Sequence of chain 1.D:
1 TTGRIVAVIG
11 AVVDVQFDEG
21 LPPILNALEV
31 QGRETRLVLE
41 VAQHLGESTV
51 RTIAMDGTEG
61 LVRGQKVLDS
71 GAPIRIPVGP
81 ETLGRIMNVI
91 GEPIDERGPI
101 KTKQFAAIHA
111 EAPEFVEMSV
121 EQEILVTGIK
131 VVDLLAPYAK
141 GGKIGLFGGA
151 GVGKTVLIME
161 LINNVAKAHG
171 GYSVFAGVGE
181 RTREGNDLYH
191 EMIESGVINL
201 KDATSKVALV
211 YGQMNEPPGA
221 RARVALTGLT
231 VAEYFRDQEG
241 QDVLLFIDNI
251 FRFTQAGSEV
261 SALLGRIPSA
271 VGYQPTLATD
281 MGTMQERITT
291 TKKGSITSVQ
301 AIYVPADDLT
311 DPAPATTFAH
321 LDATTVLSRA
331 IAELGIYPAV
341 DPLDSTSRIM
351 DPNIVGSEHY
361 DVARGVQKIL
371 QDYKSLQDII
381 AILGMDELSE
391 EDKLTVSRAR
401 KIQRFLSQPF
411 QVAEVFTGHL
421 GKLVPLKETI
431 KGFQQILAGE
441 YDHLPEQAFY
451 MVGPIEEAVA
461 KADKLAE

This small molecule binds to this protein.
Small molecule (SMILES): Nc1ncnc2c1ncn2[C@@H]1O[C@H](CO[P](=O)(O)O[P](=O)(O)NP(=O)(O)O)[C@@H](O)[C@H]1O

Sequence of chain 1.C:
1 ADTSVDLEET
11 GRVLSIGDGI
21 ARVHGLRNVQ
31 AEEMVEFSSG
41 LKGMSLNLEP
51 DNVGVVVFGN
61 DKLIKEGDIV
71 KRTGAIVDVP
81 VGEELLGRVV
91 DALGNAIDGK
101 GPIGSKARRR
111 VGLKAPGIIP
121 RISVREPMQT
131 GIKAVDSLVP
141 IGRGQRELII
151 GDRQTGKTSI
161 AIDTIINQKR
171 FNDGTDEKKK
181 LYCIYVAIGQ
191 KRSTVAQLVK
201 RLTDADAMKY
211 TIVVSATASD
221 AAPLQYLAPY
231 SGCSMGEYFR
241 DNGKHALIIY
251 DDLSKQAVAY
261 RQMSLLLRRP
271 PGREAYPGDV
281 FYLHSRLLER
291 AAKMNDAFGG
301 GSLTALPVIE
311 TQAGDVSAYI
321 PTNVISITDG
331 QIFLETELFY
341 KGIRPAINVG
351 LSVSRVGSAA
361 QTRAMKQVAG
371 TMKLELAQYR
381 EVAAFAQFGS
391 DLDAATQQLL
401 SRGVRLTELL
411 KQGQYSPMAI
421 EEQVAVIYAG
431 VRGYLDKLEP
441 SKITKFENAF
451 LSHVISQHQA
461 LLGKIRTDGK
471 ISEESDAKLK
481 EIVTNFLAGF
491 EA

Binding-site contacts:
Ligand atom C4 contacts residue TYR337 of chain 1.D at 3.3 Å (hydrophobic).
Ligand atom N3B contacts residue ARG355 of chain 1.C at 2.9 Å (salt-bridge).
Ligand atom O3A contacts residue GLY153 of chain 1.D at 2.8 Å (h-bond).
Ligand atom O3A contacts residue LYS154 of chain 1.D at 3.4 Å (salt-bridge).
Ligand atom O1A contacts residue VAL156 of chain 1.D at 2.6 Å (h-bond).
Ligand atom O1B contacts residue GLY149 of chain 1.D at 3.3 Å (h-bond).
Ligand atom O1G contacts residue ARG181 of chain 1.D at 3.0 Å (salt-bridge).
Ligand atom O3G contacts residue ALA150 of chain 1.D at 3.1 Å.
Ligand atom O2' contacts residue PHE416 of chain 1.D at 3.1 Å.
Ligand atom O1B contacts residue LYS154 of chain 1.D at 2.9 Å (salt-bridge).
Ligand atom O5' contacts residue VAL156 of chain 1.D at 3.5 Å.
Ligand atom O1B contacts residue GLY153 of chain 1.D at 3.5 Å (h-bond).
Ligand atom O5' contacts residue GLY153 of chain 1.D at 3.4 Å.
Ligand atom O3' contacts residue ARG355 of chain 1.C at 3.1 Å.
Ligand atom C5 contacts residue TYR337 of chain 1.D at 3.3 Å (hydrophobic).
Ligand atom PG contacts residue ARG355 of chain 1.C at 3.4 Å.
Ligand atom C5' contacts residue GLY151 of chain 1.D at 3.5 Å.
Ligand atom O1A contacts residue GLY153 of chain 1.D at 3.3 Å.
Ligand atom N1 contacts residue THR417 of chain 1.D at 3.5 Å.
Ligand atom N7 contacts residue VAL156 of chain 1.D at 3.4 Å.
Ligand atom O2B contacts residue THR155 of chain 1.D at 2.3 Å (h-bond).
Ligand atom O2G contacts residue LYS154 of chain 1.D at 3.4 Å (salt-bridge).
Ligand atom N1 contacts residue TYR337 of chain 1.D at 3.4 Å.
Ligand atom N7 contacts residue TYR337 of chain 1.D at 3.4 Å.
Ligand atom O2G contacts residue GLU180 of chain 1.D at 2.8 Å (salt-bridge).
Ligand atom N3B contacts residue GLY151 of chain 1.D at 2.9 Å (h-bond).
Ligand atom N9 contacts residue TYR337 of chain 1.D at 3.4 Å.
Ligand atom PB contacts residue LYS154 of chain 1.D at 3.5 Å.
Ligand atom O2A contacts residue ARG355 of chain 1.C at 2.7 Å (salt-bridge).
Ligand atom O1G contacts residue SER326 of chain 1.C at 3.2 Å (h-bond).
Ligand atom O3G contacts residue LYS154 of chain 1.D at 2.8 Å (salt-bridge).
Ligand atom O2B contacts residue MG1 of chain 1.Z at 2.2 Å.
Ligand atom O3G contacts residue TYR303 of chain 1.D at 3.4 Å.
Ligand atom PG contacts residue LYS154 of chain 1.D at 3.5 Å.
Ligand atom O1A contacts residue THR155 of chain 1.D at 2.9 Å (h-bond).
Ligand atom C6 contacts residue TYR337 of chain 1.D at 3.3 Å (hydrophobic).
Ligand atom O1G contacts residue ARG355 of chain 1.C at 2.8 Å (salt-bridge).
Ligand atom N1 contacts residue ALA413 of chain 1.D at 3.5 Å.
Ligand atom C8 contacts residue VAL156 of chain 1.D at 3.5 Å (hydrophobic).
Ligand atom O2G contacts residue MG1 of chain 1.Z at 2.2 Å.